Sequence of chain 1.B:
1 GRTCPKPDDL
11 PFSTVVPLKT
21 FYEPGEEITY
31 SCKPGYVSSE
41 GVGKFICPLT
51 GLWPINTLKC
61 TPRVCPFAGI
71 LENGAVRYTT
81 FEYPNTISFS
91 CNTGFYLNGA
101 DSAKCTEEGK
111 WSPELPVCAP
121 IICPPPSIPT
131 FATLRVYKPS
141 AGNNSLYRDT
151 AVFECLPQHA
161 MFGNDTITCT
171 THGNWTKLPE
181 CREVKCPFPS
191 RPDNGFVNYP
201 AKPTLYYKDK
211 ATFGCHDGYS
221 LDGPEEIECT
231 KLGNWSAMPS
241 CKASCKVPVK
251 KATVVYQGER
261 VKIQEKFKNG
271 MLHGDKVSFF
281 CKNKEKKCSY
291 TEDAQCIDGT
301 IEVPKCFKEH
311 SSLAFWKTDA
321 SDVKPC

This small molecule binds to this protein.
Small molecule (SMILES): CC(=O)N[C@H]1[C@H](O[C@H]2[C@H](O)[C@@H](NC(C)=O)CO[C@@H]2CO[C@@H]2O[C@@H](C)[C@@H](O)[C@@H](O)[C@@H]2O)O[C@H](CO)[C@@H](O[C@H]2O[C@H](CO)[C@@H](O)[C@H](O)[C@@H]2O)[C@@H]1O

Binding-site contacts:
Ligand atom C7 contacts residue ASN174 of chain 1.B at 3.6 Å.
Ligand atom C3 contacts residue ASN174 of chain 1.B at 3.8 Å.
Ligand atom N2 contacts residue ASN174 of chain 1.B at 2.9 Å (h-bond).
Ligand atom C1 contacts residue ASN174 of chain 1.B at 1.4 Å.
Ligand atom C5 contacts residue ASN174 of chain 1.B at 3.6 Å.
Ligand atom C2 contacts residue ASN174 of chain 1.B at 2.5 Å.
Ligand atom O7 contacts residue ASN174 of chain 1.B at 4.0 Å.
Ligand atom C8 contacts residue TRP175 of chain 1.B at 3.7 Å (hydrophobic).
Ligand atom C1 contacts residue HIS172 of chain 1.B at 4.0 Å.
Ligand atom O4 contacts residue HIS172 of chain 1.B at 4.0 Å.
Ligand atom C6 contacts residue HIS172 of chain 1.B at 4.4 Å.
Ligand atom C5 contacts residue HIS172 of chain 1.B at 3.9 Å.
Ligand atom O5 contacts residue ASN174 of chain 1.B at 2.3 Å (h-bond).
Ligand atom O5 contacts residue HIS172 of chain 1.B at 4.0 Å.
Ligand atom C8 contacts residue LYS177 of chain 1.B at 4.3 Å.
Ligand atom C4 contacts residue ASN174 of chain 1.B at 4.3 Å.